Sequence of chain 1.C:
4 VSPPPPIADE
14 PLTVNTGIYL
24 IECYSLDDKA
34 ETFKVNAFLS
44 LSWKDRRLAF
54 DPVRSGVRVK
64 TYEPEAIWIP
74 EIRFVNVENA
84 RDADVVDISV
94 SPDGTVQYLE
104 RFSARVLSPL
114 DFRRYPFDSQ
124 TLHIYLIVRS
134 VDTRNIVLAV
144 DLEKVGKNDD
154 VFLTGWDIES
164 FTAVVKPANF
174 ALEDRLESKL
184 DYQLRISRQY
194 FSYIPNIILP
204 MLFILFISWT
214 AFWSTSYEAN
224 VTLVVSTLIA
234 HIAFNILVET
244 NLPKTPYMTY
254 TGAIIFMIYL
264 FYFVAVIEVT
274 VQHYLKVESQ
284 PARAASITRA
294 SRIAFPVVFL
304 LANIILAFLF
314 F

Sequence of chain 1.B:
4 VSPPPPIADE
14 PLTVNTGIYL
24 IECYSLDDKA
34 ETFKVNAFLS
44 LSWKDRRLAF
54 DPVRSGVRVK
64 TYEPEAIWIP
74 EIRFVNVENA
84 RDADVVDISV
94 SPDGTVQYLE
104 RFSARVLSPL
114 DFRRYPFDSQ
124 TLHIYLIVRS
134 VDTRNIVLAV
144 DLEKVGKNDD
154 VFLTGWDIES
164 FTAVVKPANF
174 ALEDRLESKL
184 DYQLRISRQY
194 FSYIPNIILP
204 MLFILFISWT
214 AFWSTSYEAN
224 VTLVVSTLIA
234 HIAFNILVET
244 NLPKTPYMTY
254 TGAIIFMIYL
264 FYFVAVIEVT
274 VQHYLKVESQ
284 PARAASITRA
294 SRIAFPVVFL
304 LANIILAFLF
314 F

The small molecule below binds the protein below.
Small molecule (SMILES): O=C(O)CBr

Binding-site contacts:
Ligand atom BR2 contacts residue ILE130 of chain 1.C at 3.9 Å.
Ligand atom C2 contacts residue GLU180 of chain 1.C at 4.3 Å.
Ligand atom O1 contacts residue PHE41 of chain 1.B at 4.0 Å.
Ligand atom BR2 contacts residue LEU175 of chain 1.C at 4.5 Å.
Ligand atom C1 contacts residue ARG104 of chain 1.B at 4.0 Å.
Ligand atom O1 contacts residue ILE24 of chain 1.B at 3.8 Å.
Ligand atom C1 contacts residue PHE41 of chain 1.B at 3.5 Å (hydrophobic).
Ligand atom BR2 contacts residue VAL78 of chain 1.C at 3.8 Å.
Ligand atom C2 contacts residue PHE41 of chain 1.B at 3.5 Å (hydrophobic).
Ligand atom C1 contacts residue ILE24 of chain 1.B at 4.2 Å (hydrophobic).
Ligand atom C2 contacts residue LEU175 of chain 1.C at 3.8 Å (hydrophobic).
Ligand atom BR2 contacts residue ILE24 of chain 1.B at 4.2 Å.
Ligand atom O2 contacts residue PHE41 of chain 1.B at 3.3 Å.
Ligand atom O2 contacts residue ILE130 of chain 1.C at 3.5 Å.
Ligand atom O1 contacts residue ARG104 of chain 1.B at 2.8 Å (salt-bridge).
Ligand atom O1 contacts residue ARG76 of chain 1.C at 4.2 Å.
Ligand atom C2 contacts residue ILE24 of chain 1.B at 4.2 Å (hydrophobic).
Ligand atom O1 contacts residue ILE130 of chain 1.C at 3.9 Å.
Ligand atom C1 contacts residue ILE130 of chain 1.C at 3.8 Å (hydrophobic).
Ligand atom O2 contacts residue ARG76 of chain 1.C at 3.4 Å (salt-bridge).
Ligand atom C2 contacts residue ILE130 of chain 1.C at 4.3 Å (hydrophobic).